A small-molecule ligand and the protein it binds are described below.
Small molecule (SMILES): CCN(CC)C(=O)C[C@H](NC(=O)CCc1ccccc1)C(=O)N[C@@H](COC)C(=O)NCc1cccc2ccccc12

Sequence of chain 1.Z:
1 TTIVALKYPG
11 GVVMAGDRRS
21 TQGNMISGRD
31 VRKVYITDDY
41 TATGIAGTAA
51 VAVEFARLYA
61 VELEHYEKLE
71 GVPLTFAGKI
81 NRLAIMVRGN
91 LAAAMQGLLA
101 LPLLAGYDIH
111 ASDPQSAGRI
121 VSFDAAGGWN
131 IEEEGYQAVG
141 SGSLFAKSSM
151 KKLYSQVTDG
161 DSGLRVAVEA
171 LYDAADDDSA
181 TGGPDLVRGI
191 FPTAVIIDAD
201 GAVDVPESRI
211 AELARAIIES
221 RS

Sequence of chain 1.Y:
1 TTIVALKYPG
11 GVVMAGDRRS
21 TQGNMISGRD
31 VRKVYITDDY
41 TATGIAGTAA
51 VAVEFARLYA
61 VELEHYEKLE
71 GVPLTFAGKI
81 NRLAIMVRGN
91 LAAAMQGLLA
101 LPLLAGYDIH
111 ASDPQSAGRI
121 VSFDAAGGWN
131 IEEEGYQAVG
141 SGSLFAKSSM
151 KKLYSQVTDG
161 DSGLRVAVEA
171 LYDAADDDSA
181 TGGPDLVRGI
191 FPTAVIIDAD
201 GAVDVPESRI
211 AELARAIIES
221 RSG

Binding-site contacts:
Ligand atom C23 contacts residue ASP124 of chain 1.Z at 3.5 Å.
Ligand atom O30 contacts residue GLN22 of chain 1.Y at 2.8 Å (h-bond).
Ligand atom C09 contacts residue ILE45 of chain 1.Y at 3.4 Å (hydrophobic).
Ligand atom C07 contacts residue THR1 of chain 1.Y at 3.1 Å.
Ligand atom C36 contacts residue ALA126 of chain 1.Z at 3.4 Å (hydrophobic).
Ligand atom C16 contacts residue ALA49 of chain 1.Y at 3.6 Å (hydrophobic).
Ligand atom N03 contacts residue THR21 of chain 1.Y at 2.7 Å (h-bond).
Ligand atom C21 contacts residue GLY47 of chain 1.Y at 3.3 Å.
Ligand atom C14 contacts residue ALA49 of chain 1.Y at 3.5 Å (hydrophobic).
Ligand atom N06 contacts residue GLY47 of chain 1.Y at 2.7 Å (h-bond).
Ligand atom C15 contacts residue VAL31 of chain 1.Y at 3.5 Å (hydrophobic).
Ligand atom O18 contacts residue THR21 of chain 1.Y at 3.2 Å (h-bond).
Ligand atom O01 contacts residue ALA49 of chain 1.Y at 2.9 Å (h-bond).
Ligand atom N31 contacts residue ASP124 of chain 1.Z at 3.0 Å (salt-bridge).
Ligand atom C24 contacts residue SER20 of chain 1.Y at 3.6 Å.
Ligand atom C13 contacts residue ALA49 of chain 1.Y at 3.7 Å (hydrophobic).
Ligand atom C12 contacts residue VAL31 of chain 1.Y at 3.6 Å (hydrophobic).
Ligand atom C19 contacts residue THR21 of chain 1.Y at 3.5 Å.
Ligand atom C27 contacts residue PHE123 of chain 1.Z at 3.5 Å (hydrophobic).
Ligand atom C02 contacts residue THR21 of chain 1.Y at 3.6 Å.
Ligand atom C14 contacts residue VAL31 of chain 1.Y at 3.6 Å (hydrophobic).
Ligand atom C15 contacts residue ALA49 of chain 1.Y at 3.4 Å (hydrophobic).
Ligand atom C10 contacts residue LYS33 of chain 1.Y at 3.6 Å.
Ligand atom O41 contacts residue GLN22 of chain 1.Y at 3.6 Å.
Ligand atom C23 contacts residue SER20 of chain 1.Y at 3.6 Å.
Ligand atom C24 contacts residue GLN22 of chain 1.Y at 3.6 Å.
Ligand atom O30 contacts residue SER27 of chain 1.Y at 2.7 Å (h-bond).
Ligand atom O18 contacts residue SER20 of chain 1.Y at 3.3 Å.
Ligand atom C28 contacts residue GLY128 of chain 1.Z at 3.5 Å.
Ligand atom C04 contacts residue GLY47 of chain 1.Y at 3.6 Å.
Ligand atom O30 contacts residue SER20 of chain 1.Y at 3.6 Å (h-bond).
Ligand atom C29 contacts residue TRP129 of chain 1.Z at 3.3 Å (hydrophobic).
Ligand atom C10 contacts residue ILE45 of chain 1.Y at 3.3 Å (hydrophobic).
Ligand atom C28 contacts residue ASP124 of chain 1.Z at 3.4 Å.
Ligand atom C04 contacts residue THR21 of chain 1.Y at 3.6 Å.
Ligand atom C15 contacts residue SER20 of chain 1.Y at 3.5 Å.
Ligand atom C16 contacts residue VAL31 of chain 1.Y at 3.4 Å (hydrophobic).
Ligand atom C17 contacts residue VAL31 of chain 1.Y at 3.5 Å (hydrophobic).
Ligand atom C05 contacts residue GLY47 of chain 1.Y at 3.6 Å.
Ligand atom C37 contacts residue LEU91 of chain 1.Z at 3.5 Å (hydrophobic).